A protein and the small-molecule ligand that binds it are described below.
Small molecule (SMILES): N=c1ccn([C@H]2C[C@H](O[P](=O)(O)OC[C@H]3O[C@@H](n4cnc5c(N)ncnc54)C[C@@H]3O[P](=O)(O)OC[C@H]3O[C@@H](n4cnc5c(N)ncnc54)C[C@@H]3O[P](=O)(O)OC[C@H]3O[C@@H](n4cnc5c(N)ncnc54)C[C@@H]3O)[C@@H](COP(=O)=O)O2)c(=O)[nH]1

Binding-site contacts:
Ligand atom P contacts residue PRO276 of chain 21.A at 3.8 Å.
Ligand atom N1 contacts residue TRP60 of chain 21.A at 3.5 Å.
Ligand atom C2' contacts residue TRP60 of chain 21.A at 4.1 Å (hydrophobic).
Ligand atom C1' contacts residue GLN137 of chain 21.A at 4.0 Å.
Ligand atom OP2 contacts residue TRP60 of chain 21.A at 4.4 Å.
Ligand atom N6 contacts residue TRP60 of chain 21.A at 3.0 Å.
Ligand atom C6 contacts residue TRP60 of chain 21.A at 3.4 Å (hydrophobic).
Ligand atom OP2 contacts residue GLN137 of chain 21.A at 3.8 Å.
Ligand atom O3' contacts residue PRO276 of chain 21.A at 3.4 Å.
Ligand atom OP2 contacts residue ASN139 of chain 21.A at 3.3 Å (h-bond).
Ligand atom C2' contacts residue GLN137 of chain 21.A at 2.9 Å.
Ligand atom P contacts residue GLN137 of chain 21.A at 3.5 Å.
Ligand atom OP1 contacts residue ASN275 of chain 21.A at 4.5 Å.
Ligand atom O5' contacts residue PRO276 of chain 21.A at 2.8 Å.
Ligand atom C5' contacts residue PRO276 of chain 21.A at 3.7 Å (hydrophobic).
Ligand atom O4' contacts residue TRP60 of chain 21.A at 4.2 Å.
Ligand atom O5' contacts residue TRP60 of chain 21.A at 3.8 Å.
Ligand atom C2 contacts residue TRP60 of chain 21.A at 3.4 Å (hydrophobic).
Ligand atom C8 contacts residue TRP60 of chain 21.A at 4.4 Å (hydrophobic).
Ligand atom N3 contacts residue TRP60 of chain 21.A at 3.0 Å.
Ligand atom O3' contacts residue TRP60 of chain 21.A at 4.4 Å.
Ligand atom C4 contacts residue TRP60 of chain 21.A at 3.5 Å (hydrophobic).
Ligand atom N9 contacts residue TRP60 of chain 21.A at 3.8 Å.
Ligand atom C3' contacts residue PRO276 of chain 21.A at 3.2 Å (hydrophobic).
Ligand atom C1' contacts residue TRP60 of chain 21.A at 3.5 Å (hydrophobic).
Ligand atom O5' contacts residue GLN137 of chain 21.A at 4.3 Å.
Ligand atom OP2 contacts residue PRO276 of chain 21.A at 3.9 Å.
Ligand atom N6 contacts residue ASP58 of chain 21.A at 4.3 Å.
Ligand atom OP2 contacts residue ARG534 of chain 21.A at 3.6 Å.
Ligand atom C5 contacts residue TRP60 of chain 21.A at 3.8 Å (hydrophobic).
Ligand atom OP1 contacts residue ASN139 of chain 21.A at 3.1 Å (h-bond).
Ligand atom OP1 contacts residue GLN137 of chain 21.A at 4.4 Å.
Ligand atom C3' contacts residue GLN137 of chain 21.A at 2.6 Å.
Ligand atom C4' contacts residue GLN137 of chain 21.A at 4.1 Å.
Ligand atom N7 contacts residue TRP60 of chain 21.A at 3.9 Å.
Ligand atom N6 contacts residue GLY57 of chain 21.A at 3.7 Å.
Ligand atom OP1 contacts residue PRO276 of chain 21.A at 3.1 Å.
Ligand atom P contacts residue ASN139 of chain 21.A at 3.7 Å.
Ligand atom O3' contacts residue GLN137 of chain 21.A at 2.0 Å (h-bond).
Ligand atom C4' contacts residue PRO276 of chain 21.A at 3.7 Å (hydrophobic).

Sequence of chain 21.A:
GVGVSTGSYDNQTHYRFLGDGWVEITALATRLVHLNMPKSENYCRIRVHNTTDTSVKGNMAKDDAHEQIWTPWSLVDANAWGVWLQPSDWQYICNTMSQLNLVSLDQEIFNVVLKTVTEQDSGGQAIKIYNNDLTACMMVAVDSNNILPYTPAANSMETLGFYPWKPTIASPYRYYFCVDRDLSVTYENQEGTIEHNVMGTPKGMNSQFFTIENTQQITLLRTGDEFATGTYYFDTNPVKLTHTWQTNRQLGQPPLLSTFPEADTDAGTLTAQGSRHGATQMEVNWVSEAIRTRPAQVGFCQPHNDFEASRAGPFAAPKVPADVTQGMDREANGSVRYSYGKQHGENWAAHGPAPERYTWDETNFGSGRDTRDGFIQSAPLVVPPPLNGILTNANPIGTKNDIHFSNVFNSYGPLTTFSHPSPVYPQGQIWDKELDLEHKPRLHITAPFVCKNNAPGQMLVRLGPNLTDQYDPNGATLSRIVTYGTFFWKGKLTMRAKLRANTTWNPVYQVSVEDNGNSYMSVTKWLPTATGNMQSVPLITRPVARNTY